The protein below binds the small molecule below.
Small molecule (SMILES): CCN(CC)CCNC(=O)c1c(C)[nH]c(/C=C2\C(=O)Nc3ccc(F)cc32)c1C

Sequence of chain 1.A:
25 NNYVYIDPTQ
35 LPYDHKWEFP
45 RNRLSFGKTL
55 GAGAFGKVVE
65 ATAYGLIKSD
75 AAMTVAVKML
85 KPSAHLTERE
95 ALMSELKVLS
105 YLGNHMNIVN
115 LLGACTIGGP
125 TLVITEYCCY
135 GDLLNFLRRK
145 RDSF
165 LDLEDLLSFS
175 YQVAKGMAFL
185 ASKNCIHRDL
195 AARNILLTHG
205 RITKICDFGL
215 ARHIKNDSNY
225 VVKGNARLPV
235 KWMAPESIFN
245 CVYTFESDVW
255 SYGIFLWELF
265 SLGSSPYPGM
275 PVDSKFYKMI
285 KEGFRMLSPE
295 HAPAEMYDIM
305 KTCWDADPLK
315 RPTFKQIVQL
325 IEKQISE

Binding-site contacts:
Ligand atom N24 contacts residue LEU200 of chain 1.A at 3.7 Å.
Ligand atom C20 contacts residue LEU200 of chain 1.A at 3.6 Å (hydrophobic).
Ligand atom C12 contacts residue LEU54 of chain 1.A at 3.8 Å (hydrophobic).
Ligand atom C14 contacts residue LEU54 of chain 1.A at 3.9 Å (hydrophobic).
Ligand atom C6 contacts residue CYS210 of chain 1.A at 3.9 Å (hydrophobic).
Ligand atom N25 contacts residue ASP136 of chain 1.A at 3.9 Å.
Ligand atom C6 contacts residue THR129 of chain 1.A at 3.5 Å.
Ligand atom O27 contacts residue TYR131 of chain 1.A at 3.5 Å.
Ligand atom F29 contacts residue PHE212 of chain 1.A at 3.8 Å.
Ligand atom F29 contacts residue VAL62 of chain 1.A at 3.6 Å.
Ligand atom C4 contacts residue CYS132 of chain 1.A at 3.2 Å (hydrophobic).
Ligand atom C14 contacts residue GLY135 of chain 1.A at 3.7 Å.
Ligand atom N24 contacts residue GLU130 of chain 1.A at 3.0 Å (salt-bridge).
Ligand atom C6 contacts residue ALA80 of chain 1.A at 3.9 Å (hydrophobic).
Ligand atom C21 contacts residue LEU54 of chain 1.A at 3.9 Å (hydrophobic).
Ligand atom F29 contacts residue ASP211 of chain 1.A at 3.7 Å.
Ligand atom C14 contacts residue CYS132 of chain 1.A at 3.7 Å (hydrophobic).
Ligand atom N23 contacts residue LEU54 of chain 1.A at 3.9 Å.
Ligand atom C21 contacts residue CYS132 of chain 1.A at 3.5 Å (hydrophobic).
Ligand atom C17 contacts residue LEU200 of chain 1.A at 3.6 Å (hydrophobic).
Ligand atom N24 contacts residue ALA80 of chain 1.A at 3.5 Å.
Ligand atom C19 contacts residue GLY135 of chain 1.A at 3.8 Å.
Ligand atom O27 contacts residue CYS132 of chain 1.A at 2.6 Å (h-bond).
Ligand atom C21 contacts residue LEU200 of chain 1.A at 3.7 Å (hydrophobic).
Ligand atom C16 contacts residue ALA80 of chain 1.A at 3.8 Å (hydrophobic).
Ligand atom C4 contacts residue GLY135 of chain 1.A at 3.8 Å.
Ligand atom N24 contacts residue CYS132 of chain 1.A at 3.9 Å.
Ligand atom C6 contacts residue GLU130 of chain 1.A at 3.9 Å.
Ligand atom F29 contacts residue CYS210 of chain 1.A at 3.9 Å.
Ligand atom C16 contacts residue GLU130 of chain 1.A at 3.8 Å.
Ligand atom C20 contacts residue LEU54 of chain 1.A at 3.8 Å (hydrophobic).
Ligand atom C4 contacts residue CYS133 of chain 1.A at 3.5 Å (hydrophobic).
Ligand atom C7 contacts residue PHE212 of chain 1.A at 3.7 Å (hydrophobic).
Ligand atom C3 contacts residue LEU54 of chain 1.A at 3.7 Å (hydrophobic).
Ligand atom C5 contacts residue CYS210 of chain 1.A at 3.4 Å (hydrophobic).
Ligand atom C15 contacts residue VAL62 of chain 1.A at 3.9 Å (hydrophobic).
Ligand atom C4 contacts residue TYR131 of chain 1.A at 3.8 Å (hydrophobic).
Ligand atom C15 contacts residue CYS210 of chain 1.A at 3.6 Å (hydrophobic).
Ligand atom C16 contacts residue LEU200 of chain 1.A at 3.7 Å (hydrophobic).
Ligand atom N23 contacts residue CYS132 of chain 1.A at 3.6 Å (h-bond).